Binding-site contacts:
Ligand atom C2C contacts residue MET221 of chain 2.A at 4.0 Å (hydrophobic).
Ligand atom C2C contacts residue TYR197 of chain 2.A at 3.7 Å (hydrophobic).
Ligand atom C6B contacts residue TYR128 of chain 2.A at 3.3 Å (hydrophobic).
Ligand atom C1B contacts residue TYR128 of chain 2.A at 3.6 Å (hydrophobic).
Ligand atom C4B contacts residue TYR152 of chain 2.A at 3.8 Å (hydrophobic).
Ligand atom C5B contacts residue MET224 of chain 2.A at 3.8 Å (hydrophobic).
Ligand atom C4C contacts residue VAL188 of chain 2.A at 3.7 Å (hydrophobic).
Ligand atom C5B contacts residue PHE186 of chain 2.A at 3.9 Å (hydrophobic).
Ligand atom O1 contacts residue MET221 of chain 2.A at 2.5 Å (h-bond).
Ligand atom C5 contacts residue MET221 of chain 2.A at 3.6 Å (hydrophobic).
Ligand atom N3A contacts residue PRO174 of chain 2.A at 3.7 Å.
Ligand atom O1A contacts residue PHE186 of chain 2.A at 3.0 Å.
Ligand atom C5A contacts residue PHE186 of chain 2.A at 3.5 Å (hydrophobic).
Ligand atom C2B contacts residue VAL188 of chain 2.A at 3.5 Å (hydrophobic).
Ligand atom C5B contacts residue TYR128 of chain 2.A at 4.0 Å (hydrophobic).
Ligand atom C5C contacts residue VAL191 of chain 2.A at 3.8 Å (hydrophobic).
Ligand atom N2 contacts residue MET221 of chain 2.A at 3.4 Å (h-bond).
Ligand atom C5A contacts residue ALA150 of chain 2.A at 4.0 Å (hydrophobic).
Ligand atom C3C contacts residue TYR128 of chain 2.A at 3.4 Å (hydrophobic).
Ligand atom C1C contacts residue TYR128 of chain 2.A at 3.9 Å (hydrophobic).
Ligand atom C5A contacts residue VAL176 of chain 2.A at 3.6 Å (hydrophobic).
Ligand atom C4A contacts residue PRO174 of chain 2.A at 3.1 Å (hydrophobic).
Ligand atom C5C contacts residue VAL188 of chain 2.A at 4.1 Å (hydrophobic).
Ligand atom C2A contacts residue PHE186 of chain 2.A at 3.3 Å (hydrophobic).
Ligand atom C4B contacts residue PHE186 of chain 2.A at 3.6 Å (hydrophobic).
Ligand atom C6B contacts residue ILE104 of chain 2.A at 3.6 Å (hydrophobic).
Ligand atom C3B contacts residue TYR152 of chain 2.A at 3.7 Å (hydrophobic).
Ligand atom C1B contacts residue VAL188 of chain 2.A at 3.8 Å (hydrophobic).
Ligand atom N3A contacts residue PHE186 of chain 2.A at 4.0 Å.
Ligand atom C1B contacts residue ILE104 of chain 2.A at 4.0 Å (hydrophobic).
Ligand atom N3A contacts residue ALA24 of chain 2.C at 3.8 Å.
Ligand atom O1B contacts residue ILE104 of chain 2.A at 3.9 Å.
Ligand atom O1B contacts residue TYR128 of chain 2.A at 3.4 Å (h-bond).
Ligand atom C4C contacts residue VAL191 of chain 2.A at 3.0 Å (hydrophobic).
Ligand atom C1C contacts residue LEU106 of chain 2.A at 4.0 Å (hydrophobic).
Ligand atom C1C contacts residue MET221 of chain 2.A at 4.0 Å (hydrophobic).
Ligand atom C4 contacts residue LEU106 of chain 2.A at 3.5 Å (hydrophobic).
Ligand atom N3A contacts residue TYR152 of chain 2.A at 3.5 Å.
Ligand atom C2A contacts residue TYR152 of chain 2.A at 3.6 Å (hydrophobic).
Ligand atom C3B contacts residue VAL188 of chain 2.A at 3.8 Å (hydrophobic).

A small-molecule ligand and the protein it binds are described below.
Small molecule (SMILES): Cc1cc(CCCCCOc2ccc(C3=NCCO3)cc2)on1

Sequence of chain 2.A:
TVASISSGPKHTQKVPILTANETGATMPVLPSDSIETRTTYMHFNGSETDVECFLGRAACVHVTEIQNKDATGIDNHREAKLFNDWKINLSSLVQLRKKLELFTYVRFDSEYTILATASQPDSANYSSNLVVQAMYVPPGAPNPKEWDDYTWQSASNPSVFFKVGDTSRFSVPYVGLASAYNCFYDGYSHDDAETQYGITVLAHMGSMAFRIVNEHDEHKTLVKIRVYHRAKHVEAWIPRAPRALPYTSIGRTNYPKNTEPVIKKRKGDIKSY

Sequence of chain 2.C:
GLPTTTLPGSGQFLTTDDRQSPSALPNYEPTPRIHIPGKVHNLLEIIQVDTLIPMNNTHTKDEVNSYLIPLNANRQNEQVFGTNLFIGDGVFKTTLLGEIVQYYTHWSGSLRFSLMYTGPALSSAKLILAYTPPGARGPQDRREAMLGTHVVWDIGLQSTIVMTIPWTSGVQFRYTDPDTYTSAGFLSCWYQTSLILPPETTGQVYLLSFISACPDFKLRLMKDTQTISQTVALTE